Sequence of chain 1.A:
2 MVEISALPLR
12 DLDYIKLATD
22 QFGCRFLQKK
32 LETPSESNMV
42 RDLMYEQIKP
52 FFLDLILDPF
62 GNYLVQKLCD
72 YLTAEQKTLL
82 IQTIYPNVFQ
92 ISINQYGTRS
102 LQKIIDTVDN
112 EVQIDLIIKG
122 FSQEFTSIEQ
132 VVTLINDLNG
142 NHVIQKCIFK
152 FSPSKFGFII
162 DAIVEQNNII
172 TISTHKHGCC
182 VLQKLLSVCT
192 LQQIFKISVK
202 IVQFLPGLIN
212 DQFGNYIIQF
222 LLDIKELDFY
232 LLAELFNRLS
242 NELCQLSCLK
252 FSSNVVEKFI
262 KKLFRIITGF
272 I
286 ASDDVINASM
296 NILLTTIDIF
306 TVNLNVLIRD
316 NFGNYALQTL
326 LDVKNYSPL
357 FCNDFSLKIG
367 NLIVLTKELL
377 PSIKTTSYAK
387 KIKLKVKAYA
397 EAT

The protein below binds the small molecule below.
Small molecule (SMILES): Nc1ccn([C@@H]2O[C@H](CO[P](=O)(O)O[C@H]3[C@@H](O)[C@H](n4cnc5c(N)ncnc54)O[C@@H]3CO[P](=O)(O)O[C@H]3[C@@H](O)[C@H](n4ccc(=O)[nH]c4=O)O[C@@H]3CO[P](=O)(O)O[C@H]3[C@@H](O)[C@H](n4cnc5c(=O)nc(N)[nH]c54)O[C@@H]3CO[P](=O)(O)O[C@H]3[C@@H](O)[C@H](n4ccc(=O)[nH]c4=O)O[C@@H]3CO)[C@@H](O[P](=O)(O)OC[C@H]3O[C@@H](n4ccc(=O)[nH]c4=O)[C@H](O)[C@@H]3O[P](=O)(O)OC[C@H]3O[C@@H](n4cnc5c(N)ncnc54)[C@H](O)[C@@H]3O[P](=O)(O)OC[C@H]3O[C@@H](n4ccc(=O)[nH]c4=O)[C@H](O)[C@@H]3O[P](=O)(O)OC[C@H]3O[C@@H](n4cnc5c(N)ncnc54)[C@H](O)[C@@H]3O)[C@H]2O)c(=O)n1

Binding-site contacts:
Ligand atom O2' contacts residue ARG26 of chain 1.A at 2.4 Å (salt-bridge).
Ligand atom O4' contacts residue LYS251 of chain 1.A at 3.0 Å (salt-bridge).
Ligand atom O5' contacts residue LYS251 of chain 1.A at 3.1 Å (salt-bridge).
Ligand atom C6 contacts residue TYR320 of chain 1.A at 3.1 Å (hydrophobic).
Ligand atom C2 contacts residue ASN63 of chain 1.A at 3.2 Å.
Ligand atom O2' contacts residue GLN22 of chain 1.A at 2.2 Å (h-bond).
Ligand atom N9 contacts residue ARG26 of chain 1.A at 3.2 Å (salt-bridge).
Ligand atom O4 contacts residue GLN146 of chain 1.A at 2.9 Å (h-bond).
Ligand atom O4 contacts residue GLN323 of chain 1.A at 2.9 Å (h-bond).
Ligand atom C6 contacts residue GLN29 of chain 1.A at 3.2 Å.
Ligand atom O4' contacts residue TYR64 of chain 1.A at 3.0 Å (h-bond).
Ligand atom N1 contacts residue GLU258 of chain 1.A at 3.2 Å (salt-bridge).
Ligand atom N7 contacts residue TYR217 of chain 1.A at 3.1 Å.
Ligand atom N3 contacts residue ASN142 of chain 1.A at 3.0 Å (h-bond).
Ligand atom O4' contacts residue SER383 of chain 1.A at 3.1 Å (h-bond).
Ligand atom O4 contacts residue GLN220 of chain 1.A at 2.9 Å (h-bond).
Ligand atom O2 contacts residue HIS143 of chain 1.A at 3.1 Å.
Ligand atom N1 contacts residue GLN103 of chain 1.A at 3.1 Å (h-bond).
Ligand atom O2 contacts residue PHE252 of chain 1.A at 3.1 Å.
Ligand atom O4 contacts residue ASN255 of chain 1.A at 3.2 Å.
Ligand atom N1 contacts residue GLN29 of chain 1.A at 2.3 Å (h-bond).
Ligand atom N1 contacts residue TYR217 of chain 1.A at 3.1 Å (h-bond).
Ligand atom N3 contacts residue TYR320 of chain 1.A at 3.1 Å.
Ligand atom N6 contacts residue GLN29 of chain 1.A at 2.6 Å (h-bond).
Ligand atom N3 contacts residue ASN216 of chain 1.A at 2.7 Å (h-bond).
Ligand atom N3 contacts residue ASN63 of chain 1.A at 2.5 Å (h-bond).
Ligand atom C2 contacts residue TYR217 of chain 1.A at 3.0 Å (hydrophobic).
Ligand atom N3 contacts residue TYR217 of chain 1.A at 3.1 Å.
Ligand atom N3 contacts residue ASN319 of chain 1.A at 2.8 Å (h-bond).
Ligand atom N1 contacts residue TYR320 of chain 1.A at 3.1 Å (h-bond).
Ligand atom C8 contacts residue TYR217 of chain 1.A at 3.2 Å (hydrophobic).
Ligand atom C2 contacts residue TYR320 of chain 1.A at 3.2 Å (hydrophobic).
Ligand atom O2 contacts residue ASN216 of chain 1.A at 3.1 Å (h-bond).
Ligand atom O2' contacts residue LYS251 of chain 1.A at 3.1 Å (salt-bridge).
Ligand atom C2 contacts residue GLN103 of chain 1.A at 3.1 Å.
Ligand atom O2' contacts residue TYR97 of chain 1.A at 3.1 Å.
Ligand atom O4 contacts residue GLN67 of chain 1.A at 2.7 Å (h-bond).
Ligand atom O2 contacts residue ASN63 of chain 1.A at 2.5 Å (h-bond).
Ligand atom C8 contacts residue ARG26 of chain 1.A at 3.2 Å.
Ligand atom N3 contacts residue TYR64 of chain 1.A at 3.1 Å.